A small-molecule ligand and the protein it binds are described below.
Small molecule (SMILES): Cc1ccc(-c2ccc(CN3CCN(C)CC3)cc2)cc1Nc1nc(-c2nccc(N)n2)cs1

Sequence of chain 2.A:
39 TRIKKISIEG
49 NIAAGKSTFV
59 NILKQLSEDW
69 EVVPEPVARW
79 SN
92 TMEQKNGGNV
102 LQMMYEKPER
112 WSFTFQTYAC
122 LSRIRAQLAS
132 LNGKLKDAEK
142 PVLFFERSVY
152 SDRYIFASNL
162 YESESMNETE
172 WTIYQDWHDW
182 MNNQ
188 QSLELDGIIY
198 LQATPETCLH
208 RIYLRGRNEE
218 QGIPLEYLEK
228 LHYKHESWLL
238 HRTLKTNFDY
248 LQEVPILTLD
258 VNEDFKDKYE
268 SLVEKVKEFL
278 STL

Binding-site contacts:
Ligand atom C12 contacts residue TYR106 of chain 2.A at 3.5 Å (hydrophobic).
Ligand atom C26 contacts residue SER164 of chain 2.A at 3.0 Å.
Ligand atom C3 contacts residue ASP153 of chain 2.A at 3.8 Å.
Ligand atom C2 contacts residue VAL75 of chain 2.A at 3.8 Å (hydrophobic).
Ligand atom C14 contacts residue MET105 of chain 2.A at 3.9 Å (hydrophobic).
Ligand atom N1 contacts residue VAL75 of chain 2.A at 3.8 Å.
Ligand atom C7 contacts residue GLN117 of chain 2.A at 3.5 Å.
Ligand atom C1 contacts residue GLN117 of chain 2.A at 3.9 Å.
Ligand atom C7 contacts residue PHE157 of chain 2.A at 3.8 Å (hydrophobic).
Ligand atom C7 contacts residue PHE116 of chain 2.A at 3.6 Å (hydrophobic).
Ligand atom N2 contacts residue PHE157 of chain 2.A at 3.3 Å.
Ligand atom C25 contacts residue PRO109 of chain 2.A at 3.8 Å (hydrophobic).
Ligand atom C7 contacts residue LEU161 of chain 2.A at 3.9 Å (hydrophobic).
Ligand atom S1 contacts residue PHE116 of chain 2.A at 3.7 Å.
Ligand atom C23 contacts residue SER164 of chain 2.A at 3.3 Å.
Ligand atom C2 contacts residue GLU73 of chain 2.A at 3.7 Å.
Ligand atom C12 contacts residue MET105 of chain 2.A at 3.6 Å (hydrophobic).
Ligand atom N6 contacts residue SER164 of chain 2.A at 3.3 Å (h-bond).
Ligand atom C24 contacts residue SER164 of chain 2.A at 3.2 Å.
Ligand atom C6 contacts residue PHE116 of chain 2.A at 3.5 Å (hydrophobic).
Ligand atom C25 contacts residue SER166 of chain 2.A at 3.4 Å.
Ligand atom N2 contacts residue GLN117 of chain 2.A at 3.0 Å (h-bond).
Ligand atom C4 contacts residue ASP153 of chain 2.A at 3.8 Å.
Ligand atom C4 contacts residue PHE157 of chain 2.A at 3.6 Å (hydrophobic).
Ligand atom C4 contacts residue GLN117 of chain 2.A at 3.8 Å.
Ligand atom C24 contacts residue SER166 of chain 2.A at 3.0 Å.
Ligand atom C3 contacts residue VAL75 of chain 2.A at 3.9 Å (hydrophobic).
Ligand atom C5 contacts residue PHE157 of chain 2.A at 3.8 Å (hydrophobic).
Ligand atom C1 contacts residue PHE157 of chain 2.A at 3.6 Å (hydrophobic).
Ligand atom C11 contacts residue MET105 of chain 2.A at 3.5 Å (hydrophobic).
Ligand atom C5 contacts residue PHE116 of chain 2.A at 3.5 Å (hydrophobic).
Ligand atom C14 contacts residue LEU102 of chain 2.A at 3.8 Å (hydrophobic).
Ligand atom N7 contacts residue GLN117 of chain 2.A at 3.0 Å (h-bond).
Ligand atom C3 contacts residue GLU73 of chain 2.A at 3.6 Å.
Ligand atom N3 contacts residue PHE116 of chain 2.A at 3.5 Å.
Ligand atom N7 contacts residue PHE157 of chain 2.A at 3.6 Å.
Ligand atom N7 contacts residue ASP153 of chain 2.A at 3.0 Å (salt-bridge).
Ligand atom S1 contacts residue TYR224 of chain 2.A at 3.9 Å.
Ligand atom C2 contacts residue ARG148 of chain 2.A at 3.8 Å.
Ligand atom C14 contacts residue TYR106 of chain 2.A at 3.5 Å (hydrophobic).